Sequence of chain 1.F:
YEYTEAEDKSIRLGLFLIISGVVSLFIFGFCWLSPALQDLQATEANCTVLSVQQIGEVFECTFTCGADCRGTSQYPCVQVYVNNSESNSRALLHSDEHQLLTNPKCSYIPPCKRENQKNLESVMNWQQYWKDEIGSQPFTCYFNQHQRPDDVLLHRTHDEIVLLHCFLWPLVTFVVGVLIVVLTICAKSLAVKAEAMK

Binding-site contacts:
Ligand atom O5 contacts residue ASN53 of chain 1.F at 2.5 Å (h-bond).
Ligand atom C7 contacts residue ASN53 of chain 1.F at 4.5 Å.
Ligand atom C1 contacts residue ASN53 of chain 1.F at 1.5 Å.
Ligand atom C5 contacts residue ASN53 of chain 1.F at 3.7 Å.
Ligand atom C4 contacts residue ASN53 of chain 1.F at 3.7 Å.
Ligand atom O6 contacts residue SER92 of chain 1.F at 3.3 Å (h-bond).
Ligand atom O3 contacts residue ASN53 of chain 1.F at 3.7 Å.
Ligand atom N2 contacts residue ASN53 of chain 1.F at 3.5 Å (h-bond).
Ligand atom C6 contacts residue ASN53 of chain 1.F at 4.3 Å.
Ligand atom C2 contacts residue ASN53 of chain 1.F at 2.5 Å.
Ligand atom O6 contacts residue ASN53 of chain 1.F at 3.5 Å.
Ligand atom C3 contacts residue ASN53 of chain 1.F at 3.6 Å.

The small molecule below binds the protein below.
Small molecule (SMILES): CC(=O)N[C@@H]1[C@@H](O)[C@H](O)[C@@H](CO)O[C@H]1O